This protein binds this small molecule.
Small molecule (SMILES): O=C1NCCCN1

Sequence of chain 1.A:
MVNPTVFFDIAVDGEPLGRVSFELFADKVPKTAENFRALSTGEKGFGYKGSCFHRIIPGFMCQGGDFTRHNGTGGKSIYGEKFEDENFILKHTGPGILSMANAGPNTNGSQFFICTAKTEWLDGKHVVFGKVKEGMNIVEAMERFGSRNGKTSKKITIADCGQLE

Binding-site contacts:
Ligand atom C3 contacts residue PHE113 of chain 1.A at 3.6 Å (hydrophobic).
Ligand atom O contacts residue GLN63 of chain 1.A at 4.4 Å.
Ligand atom C contacts residue MET61 of chain 1.A at 4.2 Å (hydrophobic).
Ligand atom C2 contacts residue PHE113 of chain 1.A at 3.8 Å (hydrophobic).
Ligand atom O contacts residue ARG55 of chain 1.A at 2.9 Å (salt-bridge).
Ligand atom C1 contacts residue PHE60 of chain 1.A at 4.0 Å (hydrophobic).
Ligand atom C contacts residue ARG55 of chain 1.A at 3.9 Å.
Ligand atom N1 contacts residue MET61 of chain 1.A at 3.6 Å.
Ligand atom C contacts residue PHE60 of chain 1.A at 3.8 Å (hydrophobic).
Ligand atom C2 contacts residue LEU122 of chain 1.A at 3.9 Å (hydrophobic).
Ligand atom C contacts residue GLN63 of chain 1.A at 4.1 Å.
Ligand atom N1 contacts residue PHE60 of chain 1.A at 4.4 Å.
Ligand atom O contacts residue MET61 of chain 1.A at 3.9 Å.
Ligand atom O contacts residue ILE57 of chain 1.A at 4.5 Å.
Ligand atom N1 contacts residue ARG55 of chain 1.A at 4.2 Å.
Ligand atom N contacts residue PHE60 of chain 1.A at 3.7 Å.
Ligand atom C3 contacts residue GLN63 of chain 1.A at 3.6 Å.
Ligand atom N1 contacts residue GLN63 of chain 1.A at 3.1 Å (h-bond).
Ligand atom C3 contacts residue MET61 of chain 1.A at 4.1 Å (hydrophobic).
Ligand atom C2 contacts residue PHE60 of chain 1.A at 4.1 Å (hydrophobic).
Ligand atom O contacts residue PHE60 of chain 1.A at 3.7 Å.
Ligand atom C1 contacts residue HIS126 of chain 1.A at 4.3 Å.
Ligand atom C2 contacts residue HIS126 of chain 1.A at 4.2 Å.
Ligand atom C1 contacts residue LEU122 of chain 1.A at 4.2 Å (hydrophobic).